Sequence of chain 1.A:
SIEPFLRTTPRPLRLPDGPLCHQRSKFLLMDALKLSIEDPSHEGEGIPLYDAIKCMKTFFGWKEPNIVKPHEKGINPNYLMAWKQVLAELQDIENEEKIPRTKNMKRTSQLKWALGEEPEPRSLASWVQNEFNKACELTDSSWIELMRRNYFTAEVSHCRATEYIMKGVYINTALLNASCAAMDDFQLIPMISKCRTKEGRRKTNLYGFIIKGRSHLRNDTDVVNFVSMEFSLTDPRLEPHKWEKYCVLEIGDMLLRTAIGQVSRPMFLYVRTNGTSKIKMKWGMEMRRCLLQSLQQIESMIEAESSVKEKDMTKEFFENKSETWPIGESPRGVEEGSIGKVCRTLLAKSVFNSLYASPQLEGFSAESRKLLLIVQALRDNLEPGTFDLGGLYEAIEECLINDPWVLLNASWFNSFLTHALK

Binding-site contacts:
Ligand atom CD contacts residue TRP451 of chain 1.A at 3.5 Å (hydrophobic).
Ligand atom NZ contacts residue GLU362 of chain 1.A at 2.7 Å (salt-bridge).
Ligand atom CE1 contacts residue ASN448 of chain 1.A at 3.3 Å.
Ligand atom CD2 contacts residue ASN157 of chain 1.A at 3.5 Å.
Ligand atom C contacts residue PRO365 of chain 1.A at 3.3 Å (hydrophobic).
Ligand atom CD1 contacts residue THR384 of chain 1.A at 3.4 Å.
Ligand atom NZ contacts residue THR363 of chain 1.A at 2.9 Å (h-bond).
Ligand atom O contacts residue ARG418 of chain 1.A at 2.8 Å (salt-bridge).
Ligand atom CA contacts residue ARG418 of chain 1.A at 3.5 Å.
Ligand atom CB contacts residue PHE455 of chain 1.A at 3.5 Å (hydrophobic).
Ligand atom O contacts residue GLN153 of chain 1.A at 2.8 Å (h-bond).
Ligand atom OH contacts residue PHE403 of chain 1.A at 3.4 Å.
Ligand atom N contacts residue ASN157 of chain 1.A at 3.0 Å (h-bond).
Ligand atom N contacts residue PRO365 of chain 1.A at 3.2 Å (h-bond).
Ligand atom O contacts residue GLU368 of chain 1.A at 2.8 Å (salt-bridge).
Ligand atom CA contacts residue ILE366 of chain 1.A at 3.4 Å (hydrophobic).
Ligand atom O contacts residue PHE455 of chain 1.A at 3.5 Å.
Ligand atom CA contacts residue PRO365 of chain 1.A at 3.4 Å (hydrophobic).
Ligand atom OH contacts residue ASN448 of chain 1.A at 3.1 Å (h-bond).
Ligand atom OD1 contacts residue ASN157 of chain 1.A at 2.9 Å (h-bond).
Ligand atom ND2 contacts residue EDO1 of chain 1.G at 2.9 Å (h-bond).
Ligand atom CD1 contacts residue GLY367 of chain 1.A at 3.2 Å.
Ligand atom OD1 contacts residue TRP451 of chain 1.A at 3.3 Å.
Ligand atom CD2 contacts residue PRO365 of chain 1.A at 3.4 Å (hydrophobic).
Ligand atom CG contacts residue TRP451 of chain 1.A at 3.4 Å (hydrophobic).
Ligand atom N contacts residue GLN153 of chain 1.A at 3.5 Å (h-bond).
Ligand atom CB contacts residue EDO1 of chain 1.G at 3.4 Å.
Ligand atom O contacts residue GLY367 of chain 1.A at 3.1 Å.
Ligand atom O contacts residue GLN415 of chain 1.A at 3.2 Å (h-bond).
Ligand atom O contacts residue ILE366 of chain 1.A at 3.5 Å (h-bond).
Ligand atom N contacts residue GLU368 of chain 1.A at 3.0 Å (salt-bridge).
Ligand atom C contacts residue ARG418 of chain 1.A at 3.4 Å.
Ligand atom CE2 contacts residue LEU411 of chain 1.A at 3.3 Å (hydrophobic).
Ligand atom O contacts residue TRP451 of chain 1.A at 3.4 Å (h-bond).
Ligand atom O contacts residue PRO365 of chain 1.A at 3.1 Å.
Ligand atom CZ contacts residue LEU411 of chain 1.A at 3.5 Å (hydrophobic).
Ligand atom CD2 contacts residue ILE366 of chain 1.A at 3.4 Å (hydrophobic).
Ligand atom N contacts residue ILE366 of chain 1.A at 2.8 Å (h-bond).
Ligand atom ND2 contacts residue TRP451 of chain 1.A at 3.2 Å (h-bond).
Ligand atom O contacts residue PGE1 of chain 1.C at 3.5 Å.

The small molecule below binds the protein below.
Small molecule (SMILES): CC(C)C[C@H](NC(=O)[C@H](Cc1ccccc1)NC(=O)[C@H](CC(C)C)NC(=O)[C@H](CC(C)C)NC(=O)[C@H](Cc1ccc(O)cc1)NC(=O)[C@@H]1CCCN1C(=O)[C@H](CC(N)=O)NC(=O)[C@H](Cc1ccc(O)cc1)NC(=O)[C@@H](N)CC(=O)O)C(=O)N[C@@H](CCCCN)C(=O)O